Sequence of chain 1.A:
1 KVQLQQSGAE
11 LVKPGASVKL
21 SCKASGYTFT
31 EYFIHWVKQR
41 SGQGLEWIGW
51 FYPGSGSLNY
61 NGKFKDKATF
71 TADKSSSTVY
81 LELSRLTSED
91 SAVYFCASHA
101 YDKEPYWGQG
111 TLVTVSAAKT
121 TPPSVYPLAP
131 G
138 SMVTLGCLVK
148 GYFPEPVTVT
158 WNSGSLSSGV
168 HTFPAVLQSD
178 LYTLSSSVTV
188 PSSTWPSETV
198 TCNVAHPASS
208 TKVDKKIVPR

Binding-site contacts:
Ligand atom CL9 contacts residue TYR101 of chain 1.A at 3.8 Å.
Ligand atom O15 contacts residue GLU39 of chain 1.B at 2.5 Å (salt-bridge).
Ligand atom O15 contacts residue PRO105 of chain 1.A at 3.6 Å.
Ligand atom C3 contacts residue TRP50 of chain 1.A at 3.8 Å (hydrophobic).
Ligand atom C19 contacts residue LEU94 of chain 1.B at 3.8 Å (hydrophobic).
Ligand atom C18 contacts residue PRO105 of chain 1.A at 3.9 Å (hydrophobic).
Ligand atom C20 contacts residue HIS35 of chain 1.A at 4.0 Å.
Ligand atom C12 contacts residue HIS99 of chain 1.A at 3.8 Å.
Ligand atom C7 contacts residue GLY96 of chain 1.B at 3.3 Å.
Ligand atom C12 contacts residue GLY96 of chain 1.B at 4.0 Å.
Ligand atom C11 contacts residue ASP102 of chain 1.A at 3.8 Å.
Ligand atom C1 contacts residue PHE33 of chain 1.A at 4.0 Å (hydrophobic).
Ligand atom C11 contacts residue TYR37 of chain 1.B at 3.7 Å (hydrophobic).
Ligand atom C10 contacts residue TYR37 of chain 1.B at 3.9 Å (hydrophobic).
Ligand atom C3 contacts residue PHE33 of chain 1.A at 3.5 Å (hydrophobic).
Ligand atom C8 contacts residue GLY96 of chain 1.B at 3.3 Å.
Ligand atom O11 contacts residue TYR101 of chain 1.A at 3.8 Å.
Ligand atom C16 contacts residue LEU94 of chain 1.B at 4.0 Å (hydrophobic).
Ligand atom C4 contacts residue TRP50 of chain 1.A at 3.6 Å (hydrophobic).
Ligand atom O1B contacts residue TRP50 of chain 1.A at 3.9 Å.
Ligand atom C16 contacts residue LEU101 of chain 1.B at 3.9 Å (hydrophobic).
Ligand atom C2 contacts residue TRP50 of chain 1.A at 4.0 Å (hydrophobic).
Ligand atom O1A contacts residue TYR101 of chain 1.A at 4.0 Å.
Ligand atom C19 contacts residue HIS35 of chain 1.A at 3.8 Å.
Ligand atom C16 contacts residue GLU39 of chain 1.B at 3.8 Å.
Ligand atom C17 contacts residue PRO105 of chain 1.A at 4.0 Å (hydrophobic).
Ligand atom O1A contacts residue PHE33 of chain 1.A at 3.2 Å.
Ligand atom C17 contacts residue HIS99 of chain 1.A at 3.8 Å.
Ligand atom CL9 contacts residue HIS31 of chain 1.B at 3.4 Å.
Ligand atom O11 contacts residue ASP102 of chain 1.A at 2.8 Å (salt-bridge).
Ligand atom C14 contacts residue HIS99 of chain 1.A at 3.8 Å.
Ligand atom C20 contacts residue VAL37 of chain 1.A at 3.8 Å (hydrophobic).
Ligand atom C20 contacts residue TRP107 of chain 1.A at 3.8 Å (hydrophobic).
Ligand atom C10 contacts residue TYR101 of chain 1.A at 3.7 Å (hydrophobic).
Ligand atom C13 contacts residue GLY96 of chain 1.B at 3.7 Å.
Ligand atom C6 contacts residue HIS35 of chain 1.A at 3.8 Å.
Ligand atom C15 contacts residue GLU39 of chain 1.B at 3.3 Å.
Ligand atom C10 contacts residue ASP102 of chain 1.A at 4.0 Å.
Ligand atom O11 contacts residue HIS99 of chain 1.A at 3.4 Å.
Ligand atom C5 contacts residue TRP50 of chain 1.A at 4.0 Å (hydrophobic).

Sequence of chain 1.B:
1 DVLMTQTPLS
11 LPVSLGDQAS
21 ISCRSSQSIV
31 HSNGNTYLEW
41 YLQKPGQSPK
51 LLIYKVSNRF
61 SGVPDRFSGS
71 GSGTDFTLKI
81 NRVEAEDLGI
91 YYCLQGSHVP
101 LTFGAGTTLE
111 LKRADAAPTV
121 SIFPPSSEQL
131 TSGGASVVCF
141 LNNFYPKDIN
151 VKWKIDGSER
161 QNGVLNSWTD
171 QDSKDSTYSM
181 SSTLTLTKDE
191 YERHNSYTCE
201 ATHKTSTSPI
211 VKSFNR

This small molecule binds to this protein.
Small molecule (SMILES): CCCCC[C@H](O)/C=C/[C@@H]1[C@@H](C/C=C\CCCC(=O)O)[C@H](Cl)C[C@H]1O